Sequence of chain 1.A:
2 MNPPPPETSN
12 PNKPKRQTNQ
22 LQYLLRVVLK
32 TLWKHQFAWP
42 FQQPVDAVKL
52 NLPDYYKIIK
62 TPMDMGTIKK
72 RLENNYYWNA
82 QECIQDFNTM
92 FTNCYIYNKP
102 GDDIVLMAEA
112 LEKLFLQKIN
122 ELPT

This small molecule binds to this protein.
Small molecule (SMILES): Cc1cc(C)cc(Nc2nccc(-c3c(-c4ccc(Br)cc4)ncn3C3CCNCC3)n2)c1

Binding-site contacts:
Ligand atom C04 contacts residue TRP40 of chain 1.A at 3.7 Å (hydrophobic).
Ligand atom C03 contacts residue TRP40 of chain 1.A at 3.8 Å (hydrophobic).
Ligand atom C01 contacts residue ASP104 of chain 1.A at 4.0 Å.
Ligand atom C12 contacts residue VAL46 of chain 1.A at 3.8 Å (hydrophobic).
Ligand atom C09 contacts residue ILE105 of chain 1.A at 3.9 Å (hydrophobic).
Ligand atom C10 contacts residue ILE105 of chain 1.A at 3.7 Å (hydrophobic).
Ligand atom C17 contacts residue ILE105 of chain 1.A at 4.0 Å (hydrophobic).
Ligand atom C14 contacts residue VAL46 of chain 1.A at 3.5 Å (hydrophobic).
Ligand atom N18 contacts residue ASN99 of chain 1.A at 2.9 Å (h-bond).
Ligand atom C27 contacts residue LEU51 of chain 1.A at 3.6 Å (hydrophobic).
Ligand atom C17 contacts residue VAL46 of chain 1.A at 4.0 Å (hydrophobic).
Ligand atom C28 contacts residue PRO41 of chain 1.A at 3.7 Å (hydrophobic).
Ligand atom C16 contacts residue PRO41 of chain 1.A at 3.5 Å (hydrophobic).
Ligand atom C19 contacts residue ASN99 of chain 1.A at 3.2 Å.
Ligand atom C12 contacts residue TYR56 of chain 1.A at 3.7 Å (hydrophobic).
Ligand atom C13 contacts residue TYR56 of chain 1.A at 3.1 Å (hydrophobic).
Ligand atom C14 contacts residue TYR56 of chain 1.A at 4.0 Å (hydrophobic).
Ligand atom C11 contacts residue VAL46 of chain 1.A at 4.0 Å (hydrophobic).
Ligand atom N29 contacts residue PRO41 of chain 1.A at 3.9 Å.
Ligand atom C19 contacts residue ILE105 of chain 1.A at 3.8 Å (hydrophobic).
Ligand atom C28 contacts residue LEU51 of chain 1.A at 3.4 Å (hydrophobic).
Ligand atom C13 contacts residue CYS95 of chain 1.A at 3.9 Å (hydrophobic).
Ligand atom BR15 contacts residue MET64 of chain 1.A at 3.3 Å.
Ligand atom N18 contacts residue ILE105 of chain 1.A at 3.8 Å.
Ligand atom C17 contacts residue PRO41 of chain 1.A at 3.9 Å (hydrophobic).
Ligand atom N18 contacts residue TYR98 of chain 1.A at 3.9 Å.
Ligand atom C08 contacts residue LEU51 of chain 1.A at 4.1 Å (hydrophobic).
Ligand atom C13 contacts residue VAL46 of chain 1.A at 3.6 Å (hydrophobic).
Ligand atom C12 contacts residue CYS95 of chain 1.A at 4.1 Å (hydrophobic).
Ligand atom C25 contacts residue LEU53 of chain 1.A at 3.8 Å (hydrophobic).
Ligand atom C16 contacts residue PHE42 of chain 1.A at 3.6 Å (hydrophobic).
Ligand atom N29 contacts residue LEU51 of chain 1.A at 3.6 Å.
Ligand atom C06 contacts residue LEU51 of chain 1.A at 4.0 Å (hydrophobic).
Ligand atom C16 contacts residue VAL46 of chain 1.A at 3.7 Å (hydrophobic).
Ligand atom C11 contacts residue ILE105 of chain 1.A at 4.0 Å (hydrophobic).
Ligand atom N05 contacts residue TRP40 of chain 1.A at 3.4 Å.
Ligand atom BR15 contacts residue MET91 of chain 1.A at 3.7 Å.
Ligand atom C26 contacts residue LEU53 of chain 1.A at 3.8 Å (hydrophobic).
Ligand atom C10 contacts residue ASN99 of chain 1.A at 4.1 Å.
Ligand atom C06 contacts residue PRO41 of chain 1.A at 4.0 Å (hydrophobic).